Binding-site contacts:
Ligand atom N3 contacts residue TRP75 of chain 1.B at 3.8 Å.
Ligand atom C13 contacts residue GLU76 of chain 1.B at 4.0 Å.
Ligand atom C10 contacts residue TRP29 of chain 1.B at 3.5 Å (hydrophobic).
Ligand atom C13 contacts residue TRP29 of chain 1.B at 3.5 Å (hydrophobic).
Ligand atom N1 contacts residue TRP29 of chain 1.B at 3.5 Å.
Ligand atom C12 contacts residue GLU76 of chain 1.B at 3.7 Å.
Ligand atom C8 contacts residue TRP29 of chain 1.B at 3.5 Å (hydrophobic).
Ligand atom O11 contacts residue ARG130 of chain 1.B at 2.9 Å (salt-bridge).
Ligand atom C5 contacts residue TRP75 of chain 1.B at 3.9 Å (hydrophobic).
Ligand atom C8 contacts residue TRP75 of chain 1.B at 3.8 Å (hydrophobic).
Ligand atom O6 contacts residue LYS132 of chain 1.B at 3.6 Å.
Ligand atom N4 contacts residue GLU76 of chain 1.B at 2.8 Å (salt-bridge).
Ligand atom C11 contacts residue TRP29 of chain 1.B at 3.5 Å (hydrophobic).
Ligand atom O8 contacts residue ARG130 of chain 1.B at 2.9 Å (salt-bridge).
Ligand atom C11 contacts residue TRP75 of chain 1.B at 3.7 Å (hydrophobic).
Ligand atom P2 contacts residue LYS132 of chain 1.B at 4.1 Å.
Ligand atom N5 contacts residue TRP29 of chain 1.B at 3.6 Å.
Ligand atom C10 contacts residue TRP75 of chain 1.B at 3.6 Å (hydrophobic).
Ligand atom C7 contacts residue TRP29 of chain 1.B at 3.5 Å (hydrophobic).
Ligand atom O16 contacts residue TRP29 of chain 1.B at 3.6 Å.
Ligand atom O2 contacts residue ARG130 of chain 1.B at 3.9 Å.
Ligand atom N5 contacts residue GLU76 of chain 1.B at 3.1 Å (salt-bridge).
Ligand atom N3 contacts residue TRP29 of chain 1.B at 3.6 Å.
Ligand atom O16 contacts residue MET74 of chain 1.B at 3.1 Å.
Ligand atom C12 contacts residue TRP29 of chain 1.B at 3.7 Å (hydrophobic).
Ligand atom CL1 contacts residue ARG130 of chain 1.B at 3.5 Å.
Ligand atom O16 contacts residue GLU76 of chain 1.B at 3.9 Å.
Ligand atom N1 contacts residue TRP75 of chain 1.B at 3.8 Å.
Ligand atom C12 contacts residue TRP75 of chain 1.B at 3.8 Å (hydrophobic).
Ligand atom O16 contacts residue TRP75 of chain 1.B at 2.7 Å (h-bond).
Ligand atom C9 contacts residue TRP75 of chain 1.B at 3.6 Å (hydrophobic).
Ligand atom C9 contacts residue TRP29 of chain 1.B at 3.6 Å (hydrophobic).
Ligand atom O13 contacts residue TRP29 of chain 1.B at 3.2 Å.
Ligand atom O6 contacts residue ARG130 of chain 1.B at 3.8 Å.
Ligand atom N2 contacts residue TRP29 of chain 1.B at 3.4 Å.
Ligand atom O5 contacts residue LYS132 of chain 1.B at 3.3 Å (salt-bridge).
Ligand atom N2 contacts residue TRP75 of chain 1.B at 3.4 Å.
Ligand atom N5 contacts residue TRP75 of chain 1.B at 3.5 Å.
Ligand atom P3 contacts residue ARG130 of chain 1.B at 4.1 Å.
Ligand atom C13 contacts residue TRP75 of chain 1.B at 3.4 Å (hydrophobic).

This small molecule binds to this protein.
Small molecule (SMILES): CO[C@@H]1[C@H](O)[C@@H](COP(=O)(O)OP(=O)(O)C(Cl)(Cl)P(=O)(O)OP(=O)(O)O)O[C@H]1n1c[n+](C)c2c([O-])nc(N)nc21

Sequence of chain 1.B:
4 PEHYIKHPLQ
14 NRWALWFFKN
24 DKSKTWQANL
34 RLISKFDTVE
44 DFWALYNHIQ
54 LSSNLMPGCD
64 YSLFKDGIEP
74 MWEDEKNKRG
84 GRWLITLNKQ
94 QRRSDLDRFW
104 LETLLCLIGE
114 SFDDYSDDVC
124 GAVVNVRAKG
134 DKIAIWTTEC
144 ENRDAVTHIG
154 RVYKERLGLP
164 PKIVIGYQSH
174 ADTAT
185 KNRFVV